Sequence of chain 1.A:
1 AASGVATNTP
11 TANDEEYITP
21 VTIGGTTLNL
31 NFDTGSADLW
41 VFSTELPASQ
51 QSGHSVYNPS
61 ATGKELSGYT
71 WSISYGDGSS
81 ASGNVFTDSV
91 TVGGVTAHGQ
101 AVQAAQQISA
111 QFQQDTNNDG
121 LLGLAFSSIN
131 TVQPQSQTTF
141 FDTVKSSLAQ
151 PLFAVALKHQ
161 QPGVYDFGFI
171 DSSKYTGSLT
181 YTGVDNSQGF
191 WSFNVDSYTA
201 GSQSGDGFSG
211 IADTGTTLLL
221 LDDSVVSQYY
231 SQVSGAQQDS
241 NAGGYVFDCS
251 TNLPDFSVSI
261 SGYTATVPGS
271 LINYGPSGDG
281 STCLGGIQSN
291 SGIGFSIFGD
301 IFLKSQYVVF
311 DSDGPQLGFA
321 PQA

Binding-site contacts:
Ligand atom O contacts residue ASP77 of chain 1.A at 3.1 Å (salt-bridge).
Ligand atom OH1 contacts residue ASP33 of chain 1.A at 2.6 Å (salt-bridge).
Ligand atom CG2 contacts residue GLY215 of chain 1.A at 3.5 Å.
Ligand atom CB contacts residue GLY215 of chain 1.A at 3.5 Å.
Ligand atom CD2 contacts residue TYR75 of chain 1.A at 3.5 Å (hydrophobic).
Ligand atom C contacts residue THR217 of chain 1.A at 3.6 Å.
Ligand atom F1 contacts residue DMF1 of chain 1.F at 3.5 Å.
Ligand atom CG contacts residue GLY215 of chain 1.A at 3.5 Å.
Ligand atom N contacts residue GLY35 of chain 1.A at 2.9 Å (h-bond).
Ligand atom OH1 contacts residue SER36 of chain 1.A at 3.6 Å.
Ligand atom O contacts residue GLY76 of chain 1.A at 3.3 Å (h-bond).
Ligand atom CG2 contacts residue THR217 of chain 1.A at 3.6 Å.
Ligand atom C contacts residue GLY35 of chain 1.A at 3.6 Å.
Ligand atom CA contacts residue ASP77 of chain 1.A at 3.4 Å.
Ligand atom CH contacts residue ASP33 of chain 1.A at 3.5 Å.
Ligand atom N contacts residue ASP77 of chain 1.A at 3.0 Å (salt-bridge).
Ligand atom O contacts residue TYR75 of chain 1.A at 3.6 Å.
Ligand atom CB contacts residue ASP33 of chain 1.A at 3.4 Å.
Ligand atom CG1 contacts residue LEU218 of chain 1.A at 3.5 Å (hydrophobic).
Ligand atom F1 contacts residue ASP213 of chain 1.A at 3.5 Å.
Ligand atom CA contacts residue THR217 of chain 1.A at 3.3 Å.
Ligand atom OH2 contacts residue ASP33 of chain 1.A at 2.7 Å (salt-bridge).
Ligand atom CA contacts residue THR216 of chain 1.A at 3.5 Å.
Ligand atom OH2 contacts residue ASP213 of chain 1.A at 2.6 Å (salt-bridge).
Ligand atom O contacts residue DMF1 of chain 1.F at 3.4 Å.
Ligand atom CM contacts residue ASP213 of chain 1.A at 3.5 Å.
Ligand atom O contacts residue THR217 of chain 1.A at 3.0 Å (h-bond).
Ligand atom CB contacts residue ASP77 of chain 1.A at 3.4 Å.
Ligand atom N contacts residue THR216 of chain 1.A at 3.5 Å (h-bond).
Ligand atom OH2 contacts residue GLY215 of chain 1.A at 3.6 Å.
Ligand atom O contacts residue TYR75 of chain 1.A at 3.2 Å.
Ligand atom O contacts residue THR216 of chain 1.A at 3.4 Å.
Ligand atom OH1 contacts residue GLY35 of chain 1.A at 3.6 Å.
Ligand atom F2 contacts residue ASP213 of chain 1.A at 2.9 Å.
Ligand atom N contacts residue GLY215 of chain 1.A at 3.2 Å (h-bond).
Ligand atom N contacts residue THR217 of chain 1.A at 2.9 Å (h-bond).
Ligand atom CG1 contacts residue THR216 of chain 1.A at 3.6 Å.
Ligand atom O contacts residue GLY76 of chain 1.A at 2.8 Å (h-bond).
Ligand atom F2 contacts residue GLY35 of chain 1.A at 3.2 Å.
Ligand atom OH1 contacts residue TYR75 of chain 1.A at 3.6 Å.

A protein and the small-molecule ligand that binds it are described below.
Small molecule (SMILES): CNC(=O)C(F)(F)C(O)(O)[C@H](CC(C)C)NC(=O)[C@@H](NC(=O)[C@@H](NC(=O)CC(C)C)C(C)C)C(C)C